Binding-site contacts:
Ligand atom C02 contacts residue PHE124 of chain 1.A at 4.0 Å (hydrophobic).
Ligand atom C12 contacts residue VAL9 of chain 1.B at 3.6 Å (hydrophobic).
Ligand atom S01 contacts residue CYS43 of chain 1.A at 2.0 Å (h-bond).
Ligand atom F15 contacts residue ASP220 of chain 1.A at 2.8 Å.
Ligand atom C06 contacts residue PHE124 of chain 1.A at 4.0 Å (hydrophobic).
Ligand atom C14 contacts residue VAL9 of chain 1.B at 3.7 Å (hydrophobic).
Ligand atom N05 contacts residue PHE124 of chain 1.A at 3.6 Å.
Ligand atom O22 contacts residue ASN47 of chain 1.A at 3.9 Å.
Ligand atom C14 contacts residue LEU223 of chain 1.A at 4.1 Å (hydrophobic).
Ligand atom S01 contacts residue ARG46 of chain 1.A at 3.7 Å.
Ligand atom C02 contacts residue ARG46 of chain 1.A at 3.4 Å.
Ligand atom C13 contacts residue VAL9 of chain 1.B at 3.7 Å (hydrophobic).
Ligand atom C18 contacts residue ASP220 of chain 1.A at 3.6 Å.
Ligand atom F17 contacts residue VAL9 of chain 1.B at 3.2 Å.
Ligand atom C14 contacts residue ASP220 of chain 1.A at 4.1 Å.
Ligand atom C07 contacts residue ASN47 of chain 1.A at 3.8 Å.
Ligand atom C14 contacts residue ILE224 of chain 1.A at 3.9 Å (hydrophobic).
Ligand atom C04 contacts residue PHE124 of chain 1.A at 3.4 Å (hydrophobic).
Ligand atom F15 contacts residue ILE224 of chain 1.A at 3.6 Å.
Ligand atom F16 contacts residue VAL9 of chain 1.B at 3.7 Å.
Ligand atom C11 contacts residue PRO172 of chain 1.A at 4.0 Å (hydrophobic).
Ligand atom C09 contacts residue ILE173 of chain 1.A at 4.0 Å (hydrophobic).
Ligand atom C20 contacts residue PRO172 of chain 1.A at 3.8 Å (hydrophobic).
Ligand atom C02 contacts residue ILE173 of chain 1.A at 4.0 Å (hydrophobic).
Ligand atom C13 contacts residue ILE224 of chain 1.A at 4.1 Å (hydrophobic).
Ligand atom C03 contacts residue ILE173 of chain 1.A at 3.4 Å (hydrophobic).
Ligand atom C12 contacts residue ILE224 of chain 1.A at 4.1 Å (hydrophobic).
Ligand atom C19 contacts residue PRO172 of chain 1.A at 4.0 Å (hydrophobic).
Ligand atom C03 contacts residue PHE124 of chain 1.A at 3.4 Å (hydrophobic).
Ligand atom C06 contacts residue ASN47 of chain 1.A at 3.2 Å.
Ligand atom O22 contacts residue PHE124 of chain 1.A at 3.6 Å.
Ligand atom F15 contacts residue LEU223 of chain 1.A at 3.5 Å.
Ligand atom C09 contacts residue PRO172 of chain 1.A at 3.9 Å (hydrophobic).
Ligand atom C02 contacts residue CYS43 of chain 1.A at 3.8 Å (hydrophobic).
Ligand atom F16 contacts residue ILE224 of chain 1.A at 3.3 Å.
Ligand atom F17 contacts residue LEU223 of chain 1.A at 3.7 Å.
Ligand atom O22 contacts residue CYS43 of chain 1.A at 3.9 Å.
Ligand atom C19 contacts residue ASP220 of chain 1.A at 3.6 Å.
Ligand atom F16 contacts residue LEU223 of chain 1.A at 3.6 Å.
Ligand atom C10 contacts residue ILE173 of chain 1.A at 3.7 Å (hydrophobic).

Sequence of chain 1.A:
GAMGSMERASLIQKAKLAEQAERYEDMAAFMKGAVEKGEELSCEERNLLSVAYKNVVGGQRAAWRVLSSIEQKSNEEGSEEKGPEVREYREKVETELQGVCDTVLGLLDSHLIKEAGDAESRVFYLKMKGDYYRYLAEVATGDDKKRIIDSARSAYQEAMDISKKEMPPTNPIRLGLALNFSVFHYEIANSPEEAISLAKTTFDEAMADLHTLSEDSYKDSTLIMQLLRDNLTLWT

Sequence of chain 1.B:
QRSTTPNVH

A protein and the small-molecule ligand that binds it are described below.
Small molecule (SMILES): CN(C)CCSSCCC(=O)N1CCC(O)(c2cccc(C(F)(F)F)c2)CC1